A protein and the small-molecule ligand that binds it are described below.
Small molecule (SMILES): CC(C)C[C@H](NC(=O)[C@H](Cc1ccccc1)NC(=O)c1cnccn1)B(O)O

Sequence of chain 1.V:
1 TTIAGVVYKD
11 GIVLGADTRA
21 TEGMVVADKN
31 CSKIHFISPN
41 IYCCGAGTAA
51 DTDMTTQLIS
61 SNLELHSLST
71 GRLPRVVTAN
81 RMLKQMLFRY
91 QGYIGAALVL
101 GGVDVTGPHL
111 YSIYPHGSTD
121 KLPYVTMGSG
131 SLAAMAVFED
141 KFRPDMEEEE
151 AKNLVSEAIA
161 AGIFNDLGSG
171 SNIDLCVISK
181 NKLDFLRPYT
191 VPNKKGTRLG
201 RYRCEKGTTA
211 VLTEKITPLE

Sequence of chain 1.W:
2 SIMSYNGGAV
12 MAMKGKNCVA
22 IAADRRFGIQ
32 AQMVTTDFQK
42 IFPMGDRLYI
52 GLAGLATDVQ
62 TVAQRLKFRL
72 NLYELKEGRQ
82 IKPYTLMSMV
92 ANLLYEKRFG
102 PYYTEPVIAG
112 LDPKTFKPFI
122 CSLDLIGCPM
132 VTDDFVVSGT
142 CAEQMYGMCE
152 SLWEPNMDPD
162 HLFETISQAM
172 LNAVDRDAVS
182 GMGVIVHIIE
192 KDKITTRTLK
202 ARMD

Binding-site contacts:
Ligand atom C17 contacts residue THR21 of chain 1.V at 4.0 Å.
Ligand atom C24 contacts residue ALA49 of chain 1.V at 3.6 Å (hydrophobic).
Ligand atom C22 contacts residue GLY47 of chain 1.V at 3.7 Å.
Ligand atom C22 contacts residue THR1 of chain 1.V at 2.9 Å.
Ligand atom C10 contacts residue THR21 of chain 1.V at 3.6 Å.
Ligand atom C18 contacts residue THR21 of chain 1.V at 4.0 Å.
Ligand atom C24 contacts residue ALA20 of chain 1.V at 3.5 Å (hydrophobic).
Ligand atom O28 contacts residue ALA46 of chain 1.V at 3.5 Å.
Ligand atom C2 contacts residue THR21 of chain 1.V at 4.0 Å.
Ligand atom C18 contacts residue GLY47 of chain 1.V at 3.7 Å.
Ligand atom C6 contacts residue GLU22 of chain 1.V at 3.4 Å.
Ligand atom C5 contacts residue GLU22 of chain 1.V at 4.0 Å.
Ligand atom C7 contacts residue THR21 of chain 1.V at 4.0 Å.
Ligand atom C25 contacts residue THR52 of chain 1.V at 3.9 Å.
Ligand atom O27 contacts residue THR1 of chain 1.V at 2.5 Å (h-bond).
Ligand atom O19 contacts residue ALA20 of chain 1.V at 3.4 Å.
Ligand atom C16 contacts residue 1PE1 of chain 1.RB at 3.8 Å.
Ligand atom C23 contacts residue LYS33 of chain 1.V at 4.0 Å.
Ligand atom N20 contacts residue THR1 of chain 1.V at 3.8 Å.
Ligand atom O28 contacts residue THR1 of chain 1.V at 2.5 Å (h-bond).
Ligand atom O8 contacts residue ALA49 of chain 1.V at 3.0 Å (h-bond).
Ligand atom C7 contacts residue ALA49 of chain 1.V at 4.0 Å (hydrophobic).
Ligand atom O27 contacts residue GLY168 of chain 1.V at 4.0 Å.
Ligand atom C25 contacts residue ALA49 of chain 1.V at 3.9 Å (hydrophobic).
Ligand atom O8 contacts residue THR48 of chain 1.V at 3.9 Å.
Ligand atom C21 contacts residue GLY47 of chain 1.V at 3.8 Å.
Ligand atom C5 contacts residue ASP125 of chain 1.W at 4.0 Å.
Ligand atom N9 contacts residue THR21 of chain 1.V at 3.0 Å (h-bond).
Ligand atom O28 contacts residue GLY47 of chain 1.V at 2.7 Å (h-bond).
Ligand atom N20 contacts residue GLY47 of chain 1.V at 2.9 Å (h-bond).
Ligand atom C11 contacts residue THR21 of chain 1.V at 3.5 Å.
Ligand atom N1 contacts residue ASP125 of chain 1.W at 3.4 Å (salt-bridge).
Ligand atom O19 contacts residue THR21 of chain 1.V at 3.0 Å (h-bond).
Ligand atom C10 contacts residue GLY47 of chain 1.V at 3.6 Å.
Ligand atom C14 contacts residue GLY47 of chain 1.V at 3.8 Å.
Ligand atom C6 contacts residue ASP125 of chain 1.W at 3.4 Å.
Ligand atom C21 contacts residue THR1 of chain 1.V at 2.5 Å.
Ligand atom B26 contacts residue THR1 of chain 1.V at 1.4 Å.
Ligand atom C15 contacts residue 1PE1 of chain 1.RB at 3.2 Å.
Ligand atom C13 contacts residue GLY47 of chain 1.V at 3.4 Å.